Sequence of chain 1.C:
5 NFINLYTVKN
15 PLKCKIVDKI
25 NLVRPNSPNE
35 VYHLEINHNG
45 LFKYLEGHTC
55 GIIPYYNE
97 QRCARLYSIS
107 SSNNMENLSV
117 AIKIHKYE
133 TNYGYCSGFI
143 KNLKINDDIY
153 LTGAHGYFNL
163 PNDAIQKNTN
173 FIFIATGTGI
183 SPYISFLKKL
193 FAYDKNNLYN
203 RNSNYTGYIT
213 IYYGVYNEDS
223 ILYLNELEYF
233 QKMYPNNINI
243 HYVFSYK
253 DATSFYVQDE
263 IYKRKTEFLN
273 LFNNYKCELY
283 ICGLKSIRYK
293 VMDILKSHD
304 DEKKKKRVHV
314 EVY

Binding-site contacts:
Ligand atom C1' contacts residue TYR258 of chain 1.C at 3.5 Å (hydrophobic).
Ligand atom N6 contacts residue SER288 of chain 1.C at 2.8 Å (h-bond).
Ligand atom O1P contacts residue TYR258 of chain 1.C at 2.4 Å (h-bond).
Ligand atom C3' contacts residue SER247 of chain 1.C at 3.4 Å.
Ligand atom C6 contacts residue GLN260 of chain 1.C at 3.7 Å.
Ligand atom P1 contacts residue SER247 of chain 1.C at 3.6 Å.
Ligand atom C5 contacts residue TYR258 of chain 1.C at 3.4 Å (hydrophobic).
Ligand atom O5P contacts residue LYS119 of chain 1.C at 3.5 Å (salt-bridge).
Ligand atom P1 contacts residue TYR258 of chain 1.C at 3.5 Å.
Ligand atom N3 contacts residue TYR258 of chain 1.C at 3.4 Å.
Ligand atom C2' contacts residue SER247 of chain 1.C at 3.5 Å.
Ligand atom C2 contacts residue GLN260 of chain 1.C at 2.6 Å.
Ligand atom O3' contacts residue SER247 of chain 1.C at 2.3 Å (h-bond).
Ligand atom C6 contacts residue TYR258 of chain 1.C at 3.5 Å (hydrophobic).
Ligand atom N7 contacts residue TYR258 of chain 1.C at 3.3 Å.
Ligand atom O4' contacts residue THR178 of chain 1.C at 3.7 Å.
Ligand atom C4 contacts residue TYR258 of chain 1.C at 3.4 Å (hydrophobic).
Ligand atom O3' contacts residue VAL217 of chain 1.C at 2.9 Å.
Ligand atom C8 contacts residue TYR258 of chain 1.C at 3.3 Å (hydrophobic).
Ligand atom O3P contacts residue SER247 of chain 1.C at 3.4 Å (h-bond).
Ligand atom N1 contacts residue GLN260 of chain 1.C at 2.7 Å (h-bond).
Ligand atom O3' contacts residue TYR218 of chain 1.C at 3.2 Å (h-bond).
Ligand atom C4 contacts residue LEU286 of chain 1.C at 3.5 Å (hydrophobic).
Ligand atom O3P contacts residue TYR218 of chain 1.C at 3.6 Å.
Ligand atom C4' contacts residue GLY216 of chain 1.C at 3.5 Å.
Ligand atom O2' contacts residue TYR258 of chain 1.C at 3.1 Å.
Ligand atom N3 contacts residue GLN260 of chain 1.C at 3.8 Å.
Ligand atom N9 contacts residue TYR258 of chain 1.C at 3.2 Å.
Ligand atom C2 contacts residue TYR258 of chain 1.C at 3.5 Å (hydrophobic).
Ligand atom O4P contacts residue LYS119 of chain 1.C at 3.2 Å (salt-bridge).
Ligand atom N1 contacts residue SER288 of chain 1.C at 3.4 Å.
Ligand atom C8 contacts residue LEU286 of chain 1.C at 3.5 Å (hydrophobic).
Ligand atom N7 contacts residue LEU286 of chain 1.C at 3.6 Å.
Ligand atom N9 contacts residue LEU286 of chain 1.C at 3.4 Å.
Ligand atom N1 contacts residue TYR258 of chain 1.C at 3.7 Å.
Ligand atom C6 contacts residue SER288 of chain 1.C at 3.6 Å.
Ligand atom O4' contacts residue LEU286 of chain 1.C at 3.7 Å.
Ligand atom C5 contacts residue LEU286 of chain 1.C at 3.6 Å (hydrophobic).
Ligand atom O2' contacts residue SER247 of chain 1.C at 2.6 Å (h-bond).
Ligand atom C5' contacts residue GLY179 of chain 1.C at 3.5 Å.

The protein below binds the small molecule below.
Small molecule (SMILES): Nc1ncnc2c1ncn2[C@@H]1O[C@H](COP(=O)(O)O)[C@@H](O)[C@H]1OP(=O)(O)O